Sequence of chain 1.A:
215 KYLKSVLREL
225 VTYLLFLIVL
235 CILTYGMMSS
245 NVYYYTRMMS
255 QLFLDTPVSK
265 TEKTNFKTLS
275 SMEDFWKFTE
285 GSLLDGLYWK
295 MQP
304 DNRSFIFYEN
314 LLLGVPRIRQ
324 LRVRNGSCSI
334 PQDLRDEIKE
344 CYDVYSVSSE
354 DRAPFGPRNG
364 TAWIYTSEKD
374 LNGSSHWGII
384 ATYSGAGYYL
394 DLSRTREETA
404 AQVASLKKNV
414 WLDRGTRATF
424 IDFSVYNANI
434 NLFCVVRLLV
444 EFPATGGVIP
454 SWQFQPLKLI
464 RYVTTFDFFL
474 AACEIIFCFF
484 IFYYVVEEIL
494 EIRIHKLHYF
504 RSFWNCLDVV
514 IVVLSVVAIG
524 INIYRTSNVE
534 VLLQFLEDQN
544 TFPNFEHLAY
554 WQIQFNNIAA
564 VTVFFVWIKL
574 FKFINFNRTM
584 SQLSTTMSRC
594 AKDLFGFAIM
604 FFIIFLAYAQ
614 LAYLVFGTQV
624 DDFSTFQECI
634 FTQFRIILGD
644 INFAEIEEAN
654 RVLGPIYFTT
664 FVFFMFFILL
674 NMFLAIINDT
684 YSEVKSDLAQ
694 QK

Binding-site contacts:
Ligand atom O4 contacts residue ASN543 of chain 1.A at 4.1 Å.
Ligand atom O5 contacts residue ASN305 of chain 1.A at 2.2 Å (h-bond).
Ligand atom O6 contacts residue ARG397 of chain 1.A at 4.2 Å.
Ligand atom C4 contacts residue ASN305 of chain 1.A at 4.1 Å.
Ligand atom C1 contacts residue ASN305 of chain 1.A at 1.4 Å.
Ligand atom O3 contacts residue ARG397 of chain 1.A at 4.1 Å.
Ligand atom C5 contacts residue ASN305 of chain 1.A at 3.5 Å.
Ligand atom O3 contacts residue ASN543 of chain 1.A at 4.3 Å.
Ligand atom C2 contacts residue ARG397 of chain 1.A at 3.9 Å.
Ligand atom C3 contacts residue ASN305 of chain 1.A at 3.9 Å.
Ligand atom O6 contacts residue THR398 of chain 1.A at 3.5 Å.
Ligand atom C7 contacts residue ARG397 of chain 1.A at 4.2 Å.
Ligand atom C2 contacts residue ASN305 of chain 1.A at 2.6 Å.
Ligand atom C3 contacts residue ARG397 of chain 1.A at 4.4 Å.
Ligand atom C7 contacts residue ASN305 of chain 1.A at 4.2 Å.
Ligand atom C8 contacts residue ASN305 of chain 1.A at 4.4 Å.
Ligand atom O6 contacts residue ASN305 of chain 1.A at 4.1 Å.
Ligand atom O7 contacts residue ARG397 of chain 1.A at 3.3 Å (salt-bridge).
Ligand atom C6 contacts residue THR398 of chain 1.A at 3.7 Å.
Ligand atom N2 contacts residue ASN305 of chain 1.A at 3.2 Å (h-bond).
Ligand atom C6 contacts residue ASN305 of chain 1.A at 4.5 Å.

A small-molecule ligand and the protein it binds are described below.
Small molecule (SMILES): CC(=O)N[C@@H]1[C@@H](O)[C@H](O)[C@@H](CO)O[C@H]1O